Sequence of chain 2.A:
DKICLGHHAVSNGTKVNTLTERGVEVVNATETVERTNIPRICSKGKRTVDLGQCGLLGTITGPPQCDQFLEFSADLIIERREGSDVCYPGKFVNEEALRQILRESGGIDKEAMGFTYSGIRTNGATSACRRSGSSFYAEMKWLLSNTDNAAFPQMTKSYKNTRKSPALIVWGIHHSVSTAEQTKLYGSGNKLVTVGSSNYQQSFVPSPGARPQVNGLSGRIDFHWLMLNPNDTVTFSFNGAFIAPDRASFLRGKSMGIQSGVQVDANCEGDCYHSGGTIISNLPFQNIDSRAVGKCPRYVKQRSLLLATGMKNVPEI

A protein and the small-molecule ligand that binds it are described below.
Small molecule (SMILES): CC(=O)N[C@@H]1[C@@H](O)[C@H](O)[C@@H](CO)O[C@H]1O

Binding-site contacts:
Ligand atom C2 contacts residue ASN231 of chain 2.A at 2.4 Å.
Ligand atom C4 contacts residue ASN231 of chain 2.A at 4.2 Å.
Ligand atom C3 contacts residue ASN231 of chain 2.A at 3.8 Å.
Ligand atom C1 contacts residue ASN231 of chain 2.A at 1.4 Å.
Ligand atom N2 contacts residue ASN231 of chain 2.A at 2.9 Å (h-bond).
Ligand atom C5 contacts residue ASN231 of chain 2.A at 3.7 Å.
Ligand atom O6 contacts residue ASN231 of chain 2.A at 4.0 Å.
Ligand atom O7 contacts residue ASN231 of chain 2.A at 3.6 Å (h-bond).
Ligand atom C8 contacts residue ASN231 of chain 2.A at 4.5 Å.
Ligand atom O5 contacts residue ASN231 of chain 2.A at 2.4 Å (h-bond).
Ligand atom C6 contacts residue ASN231 of chain 2.A at 4.5 Å.
Ligand atom C7 contacts residue ASN231 of chain 2.A at 3.4 Å.